Sequence of chain 26.C:
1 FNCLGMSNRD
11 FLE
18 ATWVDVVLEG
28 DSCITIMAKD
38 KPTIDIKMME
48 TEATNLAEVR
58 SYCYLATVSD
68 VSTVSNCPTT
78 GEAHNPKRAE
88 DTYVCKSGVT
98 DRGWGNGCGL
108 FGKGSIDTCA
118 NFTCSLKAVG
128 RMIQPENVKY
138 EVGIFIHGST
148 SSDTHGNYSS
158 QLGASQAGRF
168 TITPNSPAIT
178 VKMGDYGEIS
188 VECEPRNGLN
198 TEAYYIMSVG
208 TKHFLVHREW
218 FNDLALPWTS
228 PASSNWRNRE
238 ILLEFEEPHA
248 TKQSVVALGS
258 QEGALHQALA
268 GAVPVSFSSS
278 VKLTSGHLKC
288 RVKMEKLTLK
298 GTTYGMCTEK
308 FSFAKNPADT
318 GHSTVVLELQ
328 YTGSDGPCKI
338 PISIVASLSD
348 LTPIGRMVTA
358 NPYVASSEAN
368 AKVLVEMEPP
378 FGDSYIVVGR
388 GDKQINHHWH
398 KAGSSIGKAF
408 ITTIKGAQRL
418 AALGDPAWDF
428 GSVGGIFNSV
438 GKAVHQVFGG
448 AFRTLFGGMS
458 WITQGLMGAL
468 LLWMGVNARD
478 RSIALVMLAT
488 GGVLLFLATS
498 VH

Binding-site contacts:
Ligand atom O6 contacts residue PHE119 of chain 26.C at 2.8 Å (h-bond).
Ligand atom N2 contacts residue TYR90 of chain 26.C at 4.5 Å.
Ligand atom C7 contacts residue ASN118 of chain 26.C at 3.6 Å.
Ligand atom C5 contacts residue ASN118 of chain 26.C at 3.7 Å.
Ligand atom O6 contacts residue THR120 of chain 26.C at 3.1 Å (h-bond).
Ligand atom C2 contacts residue SER66 of chain 26.C at 4.4 Å.
Ligand atom C8 contacts residue TYR90 of chain 26.C at 3.9 Å (hydrophobic).
Ligand atom O7 contacts residue ASN118 of chain 26.C at 4.5 Å.
Ligand atom C5 contacts residue THR89 of chain 26.C at 4.1 Å.
Ligand atom O5 contacts residue ASN118 of chain 26.C at 2.4 Å (h-bond).
Ligand atom C1 contacts residue THR89 of chain 26.C at 3.9 Å.
Ligand atom C4 contacts residue ASN118 of chain 26.C at 4.2 Å.
Ligand atom C1 contacts residue SER66 of chain 26.C at 4.2 Å.
Ligand atom O7 contacts residue TYR90 of chain 26.C at 3.7 Å.
Ligand atom O5 contacts residue THR89 of chain 26.C at 3.8 Å.
Ligand atom O6 contacts residue THR89 of chain 26.C at 3.5 Å.
Ligand atom C5 contacts residue THR120 of chain 26.C at 4.0 Å.
Ligand atom C8 contacts residue ASN118 of chain 26.C at 3.9 Å.
Ligand atom O5 contacts residue PHE119 of chain 26.C at 4.2 Å.
Ligand atom C6 contacts residue PHE119 of chain 26.C at 4.1 Å (hydrophobic).
Ligand atom N2 contacts residue ASN118 of chain 26.C at 2.9 Å (h-bond).
Ligand atom C7 contacts residue TYR90 of chain 26.C at 3.8 Å (hydrophobic).
Ligand atom C6 contacts residue THR120 of chain 26.C at 3.4 Å.
Ligand atom C2 contacts residue ASN118 of chain 26.C at 2.4 Å.
Ligand atom C6 contacts residue THR89 of chain 26.C at 4.2 Å.
Ligand atom O6 contacts residue ASN118 of chain 26.C at 4.1 Å.
Ligand atom C3 contacts residue ASN118 of chain 26.C at 3.8 Å.
Ligand atom O5 contacts residue THR120 of chain 26.C at 3.4 Å (h-bond).
Ligand atom C1 contacts residue ASN118 of chain 26.C at 1.4 Å.

A protein and the small-molecule ligand that binds it are described below.
Small molecule (SMILES): CC(=O)N[C@@H]1[C@@H](O)[C@H](O)[C@@H](CO)O[C@H]1O